A protein and the small-molecule ligand that binds it are described below.
Small molecule (SMILES): CC[C@H](C)[C@H](NC(=O)[C@@H](NC(=O)[C@H](C)N)[C@@H](C)O)C(=O)NCC(=O)N[C@H](C(=O)N[C@@H](C)C(=O)N[C@@H](CCSC)C(=O)N[C@@H](Cc1ccc(O)cc1)C(=O)N[C@@H](/C=C/CCN)C(=O)O)[C@@H](C)O

Sequence of chain 1.A:
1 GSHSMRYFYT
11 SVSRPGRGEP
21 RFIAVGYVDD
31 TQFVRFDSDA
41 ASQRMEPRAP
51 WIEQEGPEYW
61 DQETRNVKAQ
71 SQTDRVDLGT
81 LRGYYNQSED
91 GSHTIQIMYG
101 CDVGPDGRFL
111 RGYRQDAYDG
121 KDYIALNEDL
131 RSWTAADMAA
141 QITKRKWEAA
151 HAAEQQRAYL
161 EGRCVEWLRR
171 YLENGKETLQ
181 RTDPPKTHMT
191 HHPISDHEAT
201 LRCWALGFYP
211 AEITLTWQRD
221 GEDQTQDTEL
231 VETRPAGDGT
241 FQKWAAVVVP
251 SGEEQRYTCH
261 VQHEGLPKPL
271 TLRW

Binding-site contacts:
Ligand atom CA contacts residue TYR7 of chain 1.A at 3.2 Å (hydrophobic).
Ligand atom CA contacts residue TYR99 of chain 1.A at 3.4 Å (hydrophobic).
Ligand atom CA contacts residue TYR171 of chain 1.A at 3.4 Å (hydrophobic).
Ligand atom O contacts residue TRP147 of chain 1.A at 2.8 Å (h-bond).
Ligand atom O contacts residue ASN66 of chain 1.A at 3.5 Å (h-bond).
Ligand atom O contacts residue LYS146 of chain 1.A at 3.4 Å.
Ligand atom C contacts residue TYR84 of chain 1.A at 3.4 Å (hydrophobic).
Ligand atom CG2 contacts residue GLU63 of chain 1.A at 3.4 Å.
Ligand atom CE contacts residue ASP116 of chain 1.A at 3.2 Å.
Ligand atom CG2 contacts residue TYR9 of chain 1.A at 3.5 Å (hydrophobic).
Ligand atom CE1 contacts residue THR73 of chain 1.A at 3.3 Å.
Ligand atom O contacts residue ARG163 of chain 1.A at 3.0 Å (salt-bridge).
Ligand atom CB contacts residue THR73 of chain 1.A at 3.4 Å.
Ligand atom O contacts residue ASN66 of chain 1.A at 3.5 Å (h-bond).
Ligand atom O contacts residue THR73 of chain 1.A at 3.5 Å.
Ligand atom N contacts residue GLU63 of chain 1.A at 2.9 Å (salt-bridge).
Ligand atom CB contacts residue TYR99 of chain 1.A at 3.4 Å (hydrophobic).
Ligand atom O contacts residue GOL1 of chain 1.J at 2.9 Å (h-bond).
Ligand atom OXT contacts residue TYR84 of chain 1.A at 3.5 Å (h-bond).
Ligand atom OG1 contacts residue GLU63 of chain 1.A at 2.8 Å (salt-bridge).
Ligand atom CG2 contacts residue TYR7 of chain 1.A at 3.5 Å (hydrophobic).
Ligand atom O contacts residue GOL1 of chain 1.J at 3.5 Å (h-bond).
Ligand atom SD contacts residue GLN156 of chain 1.A at 3.4 Å (h-bond).
Ligand atom O contacts residue TYR84 of chain 1.A at 2.7 Å (h-bond).
Ligand atom CA contacts residue GOL1 of chain 1.J at 3.5 Å.
Ligand atom OG1 contacts residue GLN155 of chain 1.A at 2.9 Å (h-bond).
Ligand atom C contacts residue TYR7 of chain 1.A at 3.2 Å (hydrophobic).
Ligand atom NZ contacts residue ASP116 of chain 1.A at 2.8 Å (salt-bridge).
Ligand atom O contacts residue THR143 of chain 1.A at 2.8 Å (h-bond).
Ligand atom O contacts residue TYR159 of chain 1.A at 2.6 Å (h-bond).
Ligand atom N contacts residue TYR7 of chain 1.A at 2.9 Å (h-bond).
Ligand atom CB contacts residue GLU63 of chain 1.A at 3.4 Å.
Ligand atom N contacts residue TYR171 of chain 1.A at 2.7 Å (h-bond).
Ligand atom CZ contacts residue THR73 of chain 1.A at 3.4 Å.
Ligand atom N contacts residue TYR99 of chain 1.A at 3.1 Å (h-bond).
Ligand atom N contacts residue ASP77 of chain 1.A at 2.8 Å (salt-bridge).
Ligand atom OG1 contacts residue ASN66 of chain 1.A at 2.9 Å (h-bond).
Ligand atom N contacts residue TYR7 of chain 1.A at 3.4 Å (h-bond).
Ligand atom N contacts residue GOL1 of chain 1.J at 2.9 Å (h-bond).
Ligand atom CG contacts residue ASP77 of chain 1.A at 3.4 Å.